Binding-site contacts:
Ligand atom O9 contacts residue ILE142 of chain 1.E at 3.3 Å.
Ligand atom C2 contacts residue ALA79 of chain 1.E at 3.9 Å (hydrophobic).
Ligand atom C4 contacts residue ALA79 of chain 1.E at 3.8 Å (hydrophobic).
Ligand atom O1A contacts residue ALA143 of chain 1.E at 3.4 Å.
Ligand atom C7 contacts residue ALA78 of chain 1.E at 3.9 Å (hydrophobic).
Ligand atom C2 contacts residue ALA143 of chain 1.E at 4.0 Å (hydrophobic).
Ligand atom O2A contacts residue ARG148 of chain 1.E at 2.8 Å (salt-bridge).
Ligand atom C8 contacts residue ALA76 of chain 1.E at 3.4 Å (hydrophobic).
Ligand atom O9 contacts residue ALA76 of chain 1.E at 3.4 Å (h-bond).
Ligand atom CA contacts residue ALA143 of chain 1.E at 3.2 Å (hydrophobic).
Ligand atom C1 contacts residue ALA143 of chain 1.E at 3.4 Å (hydrophobic).
Ligand atom C5 contacts residue ILE142 of chain 1.E at 4.3 Å (hydrophobic).
Ligand atom C8 contacts residue THR75 of chain 1.E at 3.2 Å.
Ligand atom C7 contacts residue THR75 of chain 1.E at 3.7 Å.
Ligand atom O2B contacts residue ALA79 of chain 1.E at 3.6 Å.
Ligand atom C8 contacts residue ALA78 of chain 1.E at 4.0 Å (hydrophobic).
Ligand atom CB contacts residue ALA79 of chain 1.E at 3.9 Å (hydrophobic).
Ligand atom N1B contacts residue ILE142 of chain 1.E at 3.8 Å.
Ligand atom C5 contacts residue ALA143 of chain 1.E at 4.5 Å (hydrophobic).
Ligand atom O1A contacts residue ARG148 of chain 1.E at 2.9 Å (salt-bridge).
Ligand atom C8 contacts residue ILE142 of chain 1.E at 3.7 Å (hydrophobic).
Ligand atom C6 contacts residue ALA143 of chain 1.E at 3.8 Å (hydrophobic).
Ligand atom O2A contacts residue ALA143 of chain 1.E at 3.6 Å.
Ligand atom N1B contacts residue ALA79 of chain 1.E at 4.5 Å.
Ligand atom C3 contacts residue ALA79 of chain 1.E at 3.3 Å (hydrophobic).
Ligand atom C8 contacts residue SER77 of chain 1.E at 4.2 Å.
Ligand atom C7 contacts residue ILE142 of chain 1.E at 4.2 Å (hydrophobic).
Ligand atom CA contacts residue ARG148 of chain 1.E at 3.5 Å.
Ligand atom O2B contacts residue ALA78 of chain 1.E at 4.3 Å.
Ligand atom O9 contacts residue THR75 of chain 1.E at 4.3 Å.
Ligand atom CB contacts residue ILE142 of chain 1.E at 4.5 Å (hydrophobic).
Ligand atom O2B contacts residue ALA74 of chain 1.E at 3.9 Å.

A small-molecule ligand and the protein it binds are described below.
Small molecule (SMILES): O=C(O)c1ccc(C(=O)NCCO)cc1

Sequence of chain 1.E:
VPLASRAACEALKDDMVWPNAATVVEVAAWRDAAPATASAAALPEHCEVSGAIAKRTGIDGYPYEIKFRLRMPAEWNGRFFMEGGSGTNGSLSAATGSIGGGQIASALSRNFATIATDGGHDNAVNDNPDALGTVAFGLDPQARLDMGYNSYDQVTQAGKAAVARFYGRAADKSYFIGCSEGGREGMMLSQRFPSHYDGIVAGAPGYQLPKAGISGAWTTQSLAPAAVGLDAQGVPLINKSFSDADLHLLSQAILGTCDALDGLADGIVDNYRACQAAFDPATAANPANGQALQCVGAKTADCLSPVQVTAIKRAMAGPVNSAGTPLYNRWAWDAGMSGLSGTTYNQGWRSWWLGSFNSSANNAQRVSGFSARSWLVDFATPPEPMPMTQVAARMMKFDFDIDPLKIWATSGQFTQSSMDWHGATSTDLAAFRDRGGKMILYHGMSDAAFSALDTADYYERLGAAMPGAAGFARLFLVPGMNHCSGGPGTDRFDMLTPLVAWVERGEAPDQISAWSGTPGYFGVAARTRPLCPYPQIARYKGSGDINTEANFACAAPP